Binding-site contacts:
Ligand atom C2 contacts residue TYR385 of chain 1.A at 4.0 Å (hydrophobic).
Ligand atom O1 contacts residue ARG397 of chain 1.A at 2.8 Å (salt-bridge).
Ligand atom C6 contacts residue ARG397 of chain 1.A at 3.9 Å.
Ligand atom O2 contacts residue HIS225 of chain 1.A at 3.8 Å.
Ligand atom C3 contacts residue ARG248 of chain 1.A at 3.8 Å.
Ligand atom C5 contacts residue TRP380 of chain 1.A at 3.7 Å (hydrophobic).
Ligand atom C6 contacts residue ARG248 of chain 1.A at 4.0 Å.
Ligand atom O3 contacts residue GLN172 of chain 1.A at 3.5 Å (h-bond).
Ligand atom O2 contacts residue TYR385 of chain 1.A at 4.0 Å.
Ligand atom O4 contacts residue TRP380 of chain 1.A at 3.6 Å.
Ligand atom C2 contacts residue ASP256 of chain 1.A at 3.4 Å.
Ligand atom C3 contacts residue PRO255 of chain 1.A at 4.0 Å (hydrophobic).
Ligand atom O4 contacts residue ARG248 of chain 1.A at 3.7 Å.
Ligand atom O4 contacts residue ASP256 of chain 1.A at 3.7 Å.
Ligand atom C6 contacts residue ASP259 of chain 1.A at 4.0 Å.
Ligand atom O6 contacts residue TRP380 of chain 1.A at 3.9 Å.
Ligand atom C5 contacts residue ARG397 of chain 1.A at 4.0 Å.
Ligand atom O3 contacts residue TYR385 of chain 1.A at 4.1 Å.
Ligand atom O5 contacts residue ARG397 of chain 1.A at 3.2 Å (salt-bridge).
Ligand atom C1 contacts residue ARG248 of chain 1.A at 3.9 Å.
Ligand atom C1 contacts residue ARG397 of chain 1.A at 3.6 Å.
Ligand atom C6 contacts residue ARG264 of chain 1.A at 4.0 Å.
Ligand atom C2 contacts residue PRO255 of chain 1.A at 3.4 Å (hydrophobic).
Ligand atom C4 contacts residue GLN172 of chain 1.A at 3.9 Å.
Ligand atom O6 contacts residue THR243 of chain 1.A at 2.9 Å (h-bond).
Ligand atom C5 contacts residue ARG248 of chain 1.A at 4.0 Å.
Ligand atom O5 contacts residue ARG264 of chain 1.A at 4.0 Å.
Ligand atom O3 contacts residue ARG248 of chain 1.A at 3.3 Å (salt-bridge).
Ligand atom O1 contacts residue ARG264 of chain 1.A at 3.6 Å.
Ligand atom C3 contacts residue ASP256 of chain 1.A at 3.7 Å.
Ligand atom O3 contacts residue PRO255 of chain 1.A at 3.9 Å.
Ligand atom C6 contacts residue TRP380 of chain 1.A at 3.7 Å (hydrophobic).
Ligand atom O6 contacts residue ASP259 of chain 1.A at 4.0 Å.
Ligand atom O2 contacts residue PRO255 of chain 1.A at 4.0 Å.
Ligand atom O6 contacts residue ARG248 of chain 1.A at 2.9 Å (salt-bridge).
Ligand atom O6 contacts residue ARG397 of chain 1.A at 2.8 Å (salt-bridge).
Ligand atom O2 contacts residue ASP256 of chain 1.A at 2.6 Å (salt-bridge).
Ligand atom O3 contacts residue HIS225 of chain 1.A at 3.4 Å.
Ligand atom O5 contacts residue ARG248 of chain 1.A at 3.1 Å (salt-bridge).
Ligand atom C6 contacts residue VAL376 of chain 1.A at 3.8 Å (hydrophobic).

Sequence of chain 1.A:
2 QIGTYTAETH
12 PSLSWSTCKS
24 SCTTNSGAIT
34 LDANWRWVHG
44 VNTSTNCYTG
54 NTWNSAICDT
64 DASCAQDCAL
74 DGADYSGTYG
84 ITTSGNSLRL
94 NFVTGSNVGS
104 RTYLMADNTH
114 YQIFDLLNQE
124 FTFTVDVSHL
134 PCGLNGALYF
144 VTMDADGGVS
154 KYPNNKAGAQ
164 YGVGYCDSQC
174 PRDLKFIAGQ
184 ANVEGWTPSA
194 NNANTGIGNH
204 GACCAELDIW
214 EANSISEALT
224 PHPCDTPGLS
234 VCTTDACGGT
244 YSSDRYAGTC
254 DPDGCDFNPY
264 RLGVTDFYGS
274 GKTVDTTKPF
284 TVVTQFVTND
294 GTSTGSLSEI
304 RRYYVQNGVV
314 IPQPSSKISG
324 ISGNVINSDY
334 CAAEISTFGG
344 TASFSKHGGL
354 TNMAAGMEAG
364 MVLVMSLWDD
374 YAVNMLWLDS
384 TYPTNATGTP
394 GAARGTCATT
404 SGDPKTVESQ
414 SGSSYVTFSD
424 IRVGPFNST

The small molecule below binds the protein below.
Small molecule (SMILES): OC[C@H]1O[C@@H](O[C@H]2[C@H](O)[C@@H](O)[C@H](O)O[C@@H]2CO)[C@H](O)[C@@H](O)[C@@H]1O